Binding-site contacts:
Ligand atom C2 contacts residue ASN159 of chain 1.I at 2.4 Å.
Ligand atom C3 contacts residue ASN159 of chain 1.I at 3.8 Å.
Ligand atom N2 contacts residue ASN159 of chain 1.I at 2.9 Å (h-bond).
Ligand atom C7 contacts residue ASN159 of chain 1.I at 3.8 Å.
Ligand atom O7 contacts residue ASN159 of chain 1.I at 4.3 Å.
Ligand atom C4 contacts residue ASN159 of chain 1.I at 4.2 Å.
Ligand atom C5 contacts residue ASN159 of chain 1.I at 3.7 Å.
Ligand atom C1 contacts residue ASN159 of chain 1.I at 1.4 Å.
Ligand atom O5 contacts residue ASN159 of chain 1.I at 2.4 Å (h-bond).

Sequence of chain 1.I:
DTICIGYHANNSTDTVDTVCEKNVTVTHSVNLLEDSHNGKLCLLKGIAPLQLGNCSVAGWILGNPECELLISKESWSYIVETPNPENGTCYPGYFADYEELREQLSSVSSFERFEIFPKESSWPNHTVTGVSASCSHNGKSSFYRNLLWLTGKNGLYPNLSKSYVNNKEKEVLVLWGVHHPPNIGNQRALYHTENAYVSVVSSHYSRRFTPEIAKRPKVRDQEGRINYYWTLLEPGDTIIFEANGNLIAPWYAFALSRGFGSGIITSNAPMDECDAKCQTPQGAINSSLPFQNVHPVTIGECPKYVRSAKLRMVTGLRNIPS

This small molecule binds to this protein.
Small molecule (SMILES): CC(=O)N[C@@H]1[C@@H](O)[C@H](O)[C@@H](CO)O[C@H]1O